The protein below binds the small molecule below.
Small molecule (SMILES): CC(=O)N[C@@H]1[C@@H](O)[C@H](O)[C@@H](CO)O[C@H]1O

Sequence of chain 2.A:
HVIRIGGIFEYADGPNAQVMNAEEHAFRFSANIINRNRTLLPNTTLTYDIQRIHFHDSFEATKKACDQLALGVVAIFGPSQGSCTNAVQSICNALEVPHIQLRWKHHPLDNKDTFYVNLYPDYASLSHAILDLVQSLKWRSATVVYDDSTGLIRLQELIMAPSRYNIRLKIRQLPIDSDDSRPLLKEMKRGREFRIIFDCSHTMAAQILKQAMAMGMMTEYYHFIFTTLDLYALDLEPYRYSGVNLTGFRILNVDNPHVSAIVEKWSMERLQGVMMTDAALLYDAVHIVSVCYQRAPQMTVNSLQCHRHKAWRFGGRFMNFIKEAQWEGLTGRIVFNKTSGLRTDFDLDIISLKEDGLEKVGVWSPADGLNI

Binding-site contacts:
Ligand atom C5 contacts residue ASN247 of chain 2.A at 3.6 Å.
Ligand atom C3 contacts residue ASN247 of chain 2.A at 3.6 Å.
Ligand atom C8 contacts residue GLU222 of chain 2.A at 3.9 Å.
Ligand atom N2 contacts residue ASN247 of chain 2.A at 2.6 Å (h-bond).
Ligand atom C8 contacts residue TYR223 of chain 2.A at 2.9 Å (hydrophobic).
Ligand atom C2 contacts residue ASN247 of chain 2.A at 2.2 Å.
Ligand atom C8 contacts residue HIS225 of chain 2.A at 4.1 Å.
Ligand atom C8 contacts residue ASN247 of chain 2.A at 4.5 Å.
Ligand atom C7 contacts residue ASN247 of chain 2.A at 3.4 Å.
Ligand atom C4 contacts residue ASN247 of chain 2.A at 4.1 Å.
Ligand atom O7 contacts residue HIS225 of chain 2.A at 3.9 Å.
Ligand atom C7 contacts residue HIS225 of chain 2.A at 4.0 Å.
Ligand atom N2 contacts residue GLU222 of chain 2.A at 3.8 Å.
Ligand atom C8 contacts residue TYR224 of chain 2.A at 3.9 Å (hydrophobic).
Ligand atom C7 contacts residue GLU222 of chain 2.A at 4.4 Å.
Ligand atom C1 contacts residue ASN247 of chain 2.A at 1.4 Å.
Ligand atom C7 contacts residue TYR223 of chain 2.A at 4.3 Å (hydrophobic).
Ligand atom O5 contacts residue ASN247 of chain 2.A at 2.4 Å (h-bond).
Ligand atom O7 contacts residue ASN247 of chain 2.A at 3.9 Å.